Sequence of chain 14.A:
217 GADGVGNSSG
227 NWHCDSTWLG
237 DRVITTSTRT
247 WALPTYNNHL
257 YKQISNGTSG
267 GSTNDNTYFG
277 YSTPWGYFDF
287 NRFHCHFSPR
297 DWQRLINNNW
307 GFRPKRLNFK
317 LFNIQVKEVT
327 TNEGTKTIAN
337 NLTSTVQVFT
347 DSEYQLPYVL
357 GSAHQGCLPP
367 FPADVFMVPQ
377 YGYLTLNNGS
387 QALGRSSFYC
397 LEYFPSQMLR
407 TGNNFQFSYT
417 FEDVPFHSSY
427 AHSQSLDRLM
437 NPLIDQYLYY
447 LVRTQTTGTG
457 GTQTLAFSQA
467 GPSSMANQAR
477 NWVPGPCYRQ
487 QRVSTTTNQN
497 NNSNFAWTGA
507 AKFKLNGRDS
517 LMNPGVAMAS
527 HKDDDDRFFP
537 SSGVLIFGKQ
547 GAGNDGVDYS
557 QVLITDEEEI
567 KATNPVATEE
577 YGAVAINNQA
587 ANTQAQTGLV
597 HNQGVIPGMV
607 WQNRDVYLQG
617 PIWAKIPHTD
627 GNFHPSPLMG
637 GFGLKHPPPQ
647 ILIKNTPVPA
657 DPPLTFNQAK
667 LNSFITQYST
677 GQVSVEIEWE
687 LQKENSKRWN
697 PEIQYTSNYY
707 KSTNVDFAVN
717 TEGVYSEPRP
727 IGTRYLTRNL

Binding-site contacts:
Ligand atom O1P contacts residue LYS641 of chain 14.A at 4.0 Å.
Ligand atom N1 contacts residue GLY639 of chain 29.A at 3.1 Å (h-bond).
Ligand atom N6 contacts residue PHE638 of chain 29.A at 3.9 Å.
Ligand atom N7 contacts residue ASN609 of chain 29.A at 3.8 Å.
Ligand atom N6 contacts residue SER632 of chain 29.A at 3.3 Å (h-bond).
Ligand atom C5 contacts residue PRO421 of chain 29.A at 4.1 Å (hydrophobic).
Ligand atom C5 contacts residue SER632 of chain 29.A at 4.1 Å.
Ligand atom N1 contacts residue PRO631 of chain 29.A at 3.5 Å (h-bond).
Ligand atom C6 contacts residue GLY639 of chain 29.A at 3.8 Å.
Ligand atom C6 contacts residue PRO421 of chain 29.A at 4.1 Å (hydrophobic).
Ligand atom C6 contacts residue PRO631 of chain 29.A at 3.9 Å (hydrophobic).
Ligand atom C3' contacts residue HIS630 of chain 29.A at 4.4 Å.
Ligand atom O2P contacts residue ASP626 of chain 14.A at 4.2 Å.
Ligand atom C2' contacts residue HIS630 of chain 29.A at 3.2 Å.
Ligand atom C5 contacts residue PRO631 of chain 29.A at 4.2 Å (hydrophobic).
Ligand atom C1' contacts residue HIS630 of chain 29.A at 4.0 Å.
Ligand atom C8 contacts residue HIS630 of chain 29.A at 3.3 Å.
Ligand atom N3 contacts residue PRO631 of chain 29.A at 3.6 Å.
Ligand atom C2 contacts residue PRO421 of chain 29.A at 4.5 Å (hydrophobic).
Ligand atom N1 contacts residue VAL420 of chain 29.A at 3.7 Å.
Ligand atom N1 contacts residue PHE638 of chain 29.A at 4.3 Å.
Ligand atom C1' contacts residue PRO631 of chain 29.A at 4.3 Å (hydrophobic).
Ligand atom C8 contacts residue PRO421 of chain 29.A at 4.3 Å (hydrophobic).
Ligand atom N7 contacts residue SER632 of chain 29.A at 4.1 Å.
Ligand atom N3 contacts residue GLY639 of chain 29.A at 4.3 Å.
Ligand atom C4 contacts residue PRO631 of chain 29.A at 4.0 Å (hydrophobic).
Ligand atom C6 contacts residue VAL420 of chain 29.A at 4.0 Å (hydrophobic).
Ligand atom N7 contacts residue PRO421 of chain 29.A at 4.2 Å.
Ligand atom C2 contacts residue VAL420 of chain 29.A at 4.3 Å (hydrophobic).
Ligand atom C2 contacts residue GLY639 of chain 29.A at 3.1 Å.
Ligand atom N6 contacts residue GLY639 of chain 29.A at 3.6 Å (h-bond).
Ligand atom C4 contacts residue PRO421 of chain 29.A at 4.3 Å (hydrophobic).
Ligand atom N6 contacts residue VAL420 of chain 29.A at 4.0 Å.
Ligand atom C6 contacts residue SER632 of chain 29.A at 3.9 Å.
Ligand atom N9 contacts residue PRO421 of chain 29.A at 4.4 Å.
Ligand atom N7 contacts residue HIS630 of chain 29.A at 4.1 Å.
Ligand atom C2 contacts residue PRO631 of chain 29.A at 3.3 Å (hydrophobic).
Ligand atom N9 contacts residue HIS630 of chain 29.A at 4.2 Å.
Ligand atom N1 contacts residue PRO421 of chain 29.A at 4.3 Å.
Ligand atom N6 contacts residue GLY637 of chain 29.A at 3.7 Å.

A small-molecule ligand and the protein it binds are described below.
Small molecule (SMILES): Nc1ncnc2c1ncn2[C@H]1C[C@H](O)[C@@H](COP(=O)(O)O)O1

Sequence of chain 29.A:
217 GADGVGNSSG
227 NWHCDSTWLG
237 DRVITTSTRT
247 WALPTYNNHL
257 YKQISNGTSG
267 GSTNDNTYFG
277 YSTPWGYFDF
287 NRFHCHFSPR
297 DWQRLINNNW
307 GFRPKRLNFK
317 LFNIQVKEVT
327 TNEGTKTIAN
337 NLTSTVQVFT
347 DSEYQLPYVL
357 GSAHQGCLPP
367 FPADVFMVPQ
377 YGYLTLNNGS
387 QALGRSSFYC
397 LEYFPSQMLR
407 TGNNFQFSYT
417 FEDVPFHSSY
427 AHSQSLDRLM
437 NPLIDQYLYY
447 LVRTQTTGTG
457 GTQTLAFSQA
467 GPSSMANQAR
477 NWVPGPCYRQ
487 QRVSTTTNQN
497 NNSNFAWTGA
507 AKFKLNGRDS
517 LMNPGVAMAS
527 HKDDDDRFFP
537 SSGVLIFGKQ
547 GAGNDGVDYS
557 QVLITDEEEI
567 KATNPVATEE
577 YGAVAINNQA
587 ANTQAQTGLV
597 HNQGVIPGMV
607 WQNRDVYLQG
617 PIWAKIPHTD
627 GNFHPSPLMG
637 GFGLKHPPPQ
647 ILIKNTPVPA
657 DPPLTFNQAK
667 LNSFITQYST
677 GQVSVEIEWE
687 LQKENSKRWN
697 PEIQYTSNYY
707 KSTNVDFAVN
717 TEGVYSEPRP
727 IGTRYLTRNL